A small-molecule ligand and the protein it binds are described below.
Small molecule (SMILES): C[C@@H](O)[C@H](N)C(=O)O

Binding-site contacts:
Ligand atom CA contacts residue THR34 of chain 1.B at 3.9 Å.
Ligand atom O contacts residue ARG194 of chain 1.B at 3.9 Å.
Ligand atom CB contacts residue THR34 of chain 1.B at 3.4 Å.
Ligand atom OG1 contacts residue HIS66 of chain 1.B at 2.6 Å.
Ligand atom O contacts residue ARG120 of chain 1.B at 3.5 Å (salt-bridge).
Ligand atom CB contacts residue ARG120 of chain 1.B at 3.4 Å.
Ligand atom N contacts residue PRO141 of chain 1.B at 4.0 Å.
Ligand atom CB contacts residue VAL35 of chain 1.B at 3.7 Å (hydrophobic).
Ligand atom CG2 contacts residue THR32 of chain 1.B at 3.8 Å.
Ligand atom CA contacts residue HIS66 of chain 1.B at 4.3 Å.
Ligand atom CG2 contacts residue HIS66 of chain 1.B at 3.8 Å.
Ligand atom CG2 contacts residue TYR36 of chain 1.B at 4.0 Å (hydrophobic).
Ligand atom O contacts residue SER180 of chain 1.B at 2.8 Å (h-bond).
Ligand atom O contacts residue GLU179 of chain 1.B at 3.5 Å.
Ligand atom CB contacts residue HIS66 of chain 1.B at 3.7 Å.
Ligand atom C contacts residue ARG194 of chain 1.B at 3.7 Å.
Ligand atom C contacts residue GLU179 of chain 1.B at 4.1 Å.
Ligand atom C contacts residue SER180 of chain 1.B at 3.7 Å.
Ligand atom CA contacts residue ALA140 of chain 1.B at 4.3 Å (hydrophobic).
Ligand atom OXT contacts residue ARG120 of chain 1.B at 4.1 Å.
Ligand atom N contacts residue SER142 of chain 1.B at 4.2 Å.
Ligand atom OXT contacts residue ILE64 of chain 1.B at 3.4 Å.
Ligand atom OG1 contacts residue THR32 of chain 1.B at 3.9 Å.
Ligand atom OG1 contacts residue ARG120 of chain 1.B at 2.4 Å (salt-bridge).
Ligand atom CG2 contacts residue ALA140 of chain 1.B at 4.2 Å (hydrophobic).
Ligand atom CG2 contacts residue GLY37 of chain 1.B at 3.4 Å.
Ligand atom OG1 contacts residue THR34 of chain 1.B at 3.8 Å.
Ligand atom CA contacts residue VAL35 of chain 1.B at 3.9 Å (hydrophobic).
Ligand atom C contacts residue ARG120 of chain 1.B at 3.9 Å.
Ligand atom N contacts residue ALA140 of chain 1.B at 3.0 Å (h-bond).
Ligand atom OXT contacts residue GLU179 of chain 1.B at 4.3 Å.
Ligand atom OXT contacts residue ARG194 of chain 1.B at 2.9 Å (salt-bridge).
Ligand atom CA contacts residue ARG120 of chain 1.B at 4.3 Å.
Ligand atom N contacts residue HIS66 of chain 1.B at 3.8 Å.
Ligand atom C contacts residue THR34 of chain 1.B at 3.5 Å.
Ligand atom CB contacts residue THR32 of chain 1.B at 4.0 Å.
Ligand atom CG2 contacts residue PRO141 of chain 1.B at 4.3 Å (hydrophobic).
Ligand atom O contacts residue THR34 of chain 1.B at 2.6 Å (h-bond).
Ligand atom OXT contacts residue SER180 of chain 1.B at 3.0 Å (h-bond).
Ligand atom CG2 contacts residue VAL35 of chain 1.B at 3.4 Å (hydrophobic).

Sequence of chain 1.B:
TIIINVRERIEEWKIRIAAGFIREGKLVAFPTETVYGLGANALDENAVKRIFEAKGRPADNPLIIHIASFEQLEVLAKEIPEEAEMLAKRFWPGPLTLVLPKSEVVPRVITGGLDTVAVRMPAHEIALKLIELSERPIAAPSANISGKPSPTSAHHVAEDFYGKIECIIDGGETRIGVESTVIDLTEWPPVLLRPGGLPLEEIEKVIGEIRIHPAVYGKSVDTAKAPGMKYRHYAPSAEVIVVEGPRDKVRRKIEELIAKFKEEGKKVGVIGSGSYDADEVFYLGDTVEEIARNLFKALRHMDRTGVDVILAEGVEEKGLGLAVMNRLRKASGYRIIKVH